Binding-site contacts:
Ligand atom O3' contacts residue ASP207 of chain 1.D at 2.6 Å (salt-bridge).
Ligand atom O3' contacts residue TYR203 of chain 1.D at 3.7 Å.
Ligand atom O1B contacts residue HIS103 of chain 1.D at 3.4 Å (h-bond).
Ligand atom C5' contacts residue TYR203 of chain 1.D at 3.6 Å (hydrophobic).
Ligand atom O1A contacts residue ARG52 of chain 1.D at 3.1 Å (salt-bridge).
Ligand atom O3A contacts residue ARG94 of chain 1.D at 3.3 Å (salt-bridge).
Ligand atom O4' contacts residue HIS103 of chain 1.D at 3.1 Å.
Ligand atom O3A contacts residue ASP199 of chain 1.D at 3.0 Å (salt-bridge).
Ligand atom N7 contacts residue HIS258 of chain 1.D at 3.7 Å.
Ligand atom O1A contacts residue HIS55 of chain 1.D at 3.5 Å (h-bond).
Ligand atom O5' contacts residue HIS103 of chain 1.D at 2.7 Å (h-bond).
Ligand atom O1A contacts residue ASP199 of chain 1.D at 2.7 Å (salt-bridge).
Ligand atom C3' contacts residue ASP207 of chain 1.D at 3.5 Å.
Ligand atom N9 contacts residue HIS103 of chain 1.D at 3.2 Å.
Ligand atom O1G contacts residue ARG254 of chain 1.D at 2.9 Å (salt-bridge).
Ligand atom O2A contacts residue HIS98 of chain 1.D at 3.1 Å (h-bond).
Ligand atom O4' contacts residue ARG52 of chain 1.D at 3.0 Å (salt-bridge).
Ligand atom O1G contacts residue LYS200 of chain 1.D at 3.0 Å.
Ligand atom O1G contacts residue TYR203 of chain 1.D at 2.6 Å (h-bond).
Ligand atom PG contacts residue LYS200 of chain 1.D at 3.7 Å.
Ligand atom O3' contacts residue LEU38 of chain 1.D at 3.4 Å.
Ligand atom C1' contacts residue HIS103 of chain 1.D at 3.5 Å.
Ligand atom N3 contacts residue HIS103 of chain 1.D at 3.7 Å.
Ligand atom O3G contacts residue LYS200 of chain 1.D at 3.4 Å (salt-bridge).
Ligand atom O2B contacts residue ARG94 of chain 1.D at 3.2 Å (salt-bridge).
Ligand atom C3' contacts residue TYR203 of chain 1.D at 3.5 Å (hydrophobic).
Ligand atom C2' contacts residue TYR262 of chain 1.D at 3.2 Å (hydrophobic).
Ligand atom O2A contacts residue HIS103 of chain 1.D at 3.6 Å (h-bond).
Ligand atom PA contacts residue ARG52 of chain 1.D at 3.6 Å.
Ligand atom C5 contacts residue HIS258 of chain 1.D at 3.5 Å.
Ligand atom N7 contacts residue HIS103 of chain 1.D at 3.6 Å.
Ligand atom C4 contacts residue HIS103 of chain 1.D at 3.2 Å.
Ligand atom PA contacts residue ASP199 of chain 1.D at 3.5 Å.
Ligand atom C8 contacts residue HIS103 of chain 1.D at 3.3 Å.
Ligand atom C4' contacts residue ARG52 of chain 1.D at 3.4 Å.
Ligand atom O2A contacts residue HIS121 of chain 1.D at 3.4 Å (h-bond).
Ligand atom O3' contacts residue GLN37 of chain 1.D at 3.4 Å (h-bond).
Ligand atom O2G contacts residue ARG254 of chain 1.D at 3.5 Å (salt-bridge).
Ligand atom O3G contacts residue ARG254 of chain 1.D at 3.7 Å.
Ligand atom O1A contacts residue ASN95 of chain 1.D at 3.6 Å.

The small molecule below binds the protein below.
Small molecule (SMILES): Nc1ncnc2c1ncn2[C@H]1C[C@H](O)[C@@H](CO[P](=O)(O)O[P](=O)(O)OP(=O)(O)O)O1

Sequence of chain 1.D:
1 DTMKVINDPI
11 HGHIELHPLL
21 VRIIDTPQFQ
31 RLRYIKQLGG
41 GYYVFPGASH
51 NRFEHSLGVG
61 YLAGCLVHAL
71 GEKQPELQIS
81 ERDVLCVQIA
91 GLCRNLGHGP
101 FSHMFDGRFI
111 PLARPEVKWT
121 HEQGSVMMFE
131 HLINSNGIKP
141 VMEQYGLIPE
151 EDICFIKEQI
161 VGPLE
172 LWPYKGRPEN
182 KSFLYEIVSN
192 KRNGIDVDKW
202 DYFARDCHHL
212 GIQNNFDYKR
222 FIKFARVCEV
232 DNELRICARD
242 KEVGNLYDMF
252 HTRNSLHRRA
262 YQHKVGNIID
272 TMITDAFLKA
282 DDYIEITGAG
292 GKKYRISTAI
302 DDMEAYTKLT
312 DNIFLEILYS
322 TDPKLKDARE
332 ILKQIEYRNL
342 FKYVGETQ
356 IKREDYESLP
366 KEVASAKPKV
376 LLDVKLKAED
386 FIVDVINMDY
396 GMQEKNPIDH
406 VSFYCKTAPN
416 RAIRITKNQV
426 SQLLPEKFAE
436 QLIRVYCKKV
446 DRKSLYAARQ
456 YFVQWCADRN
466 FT